A protein and the small-molecule ligand that binds it are described below.
Small molecule (SMILES): CCCCCCCCCCO[C@@H]1O[C@H](CO)[C@@H](O[C@H]2O[C@H](CO)[C@@H](O)[C@H](O)[C@H]2O)[C@H](O)[C@H]1O

Sequence of chain 1.Y:
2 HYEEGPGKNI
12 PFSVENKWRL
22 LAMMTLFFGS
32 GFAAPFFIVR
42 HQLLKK

Sequence of chain 1.Z:
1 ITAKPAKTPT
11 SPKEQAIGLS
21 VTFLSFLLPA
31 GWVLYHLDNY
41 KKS

Sequence of chain 1.Q:
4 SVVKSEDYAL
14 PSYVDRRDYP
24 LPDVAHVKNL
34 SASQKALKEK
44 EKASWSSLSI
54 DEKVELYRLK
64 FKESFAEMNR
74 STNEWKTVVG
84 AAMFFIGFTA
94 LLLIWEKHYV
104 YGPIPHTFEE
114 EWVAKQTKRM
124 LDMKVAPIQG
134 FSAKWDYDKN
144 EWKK

Binding-site contacts:
Ligand atom C43 contacts residue LEU34 of chain 1.Z at 4.2 Å (hydrophobic).
Ligand atom O49 contacts residue LEU28 of chain 1.Z at 3.3 Å (h-bond).
Ligand atom C57 contacts residue TYR35 of chain 1.Z at 3.9 Å (hydrophobic).
Ligand atom C37 contacts residue LEU34 of chain 1.Z at 4.0 Å (hydrophobic).
Ligand atom C43 contacts residue PHE37 of chain 1.Y at 3.7 Å (hydrophobic).
Ligand atom C18 contacts residue LEU27 of chain 1.Z at 4.2 Å (hydrophobic).
Ligand atom O6 contacts residue TYR35 of chain 1.Z at 3.2 Å (h-bond).
Ligand atom O49 contacts residue GLY31 of chain 1.Z at 4.2 Å.
Ligand atom C25 contacts residue TRP98 of chain 1.Q at 3.9 Å (hydrophobic).
Ligand atom C5 contacts residue TYR35 of chain 1.Z at 4.1 Å (hydrophobic).
Ligand atom C4 contacts residue TRP98 of chain 1.Q at 4.0 Å (hydrophobic).
Ligand atom O5 contacts residue TRP98 of chain 1.Q at 3.3 Å.
Ligand atom C11 contacts residue TYR35 of chain 1.Z at 4.2 Å (hydrophobic).
Ligand atom C57 contacts residue TYR102 of chain 1.Q at 3.9 Å (hydrophobic).
Ligand atom C43 contacts residue LEU35 of chain 1.N at 4.1 Å (hydrophobic).
Ligand atom C25 contacts residue LEU27 of chain 1.Z at 4.2 Å (hydrophobic).
Ligand atom C19 contacts residue LEU27 of chain 1.Z at 3.5 Å (hydrophobic).
Ligand atom C31 contacts residue TRP98 of chain 1.Q at 3.6 Å (hydrophobic).
Ligand atom O49 contacts residue TRP32 of chain 1.Z at 3.7 Å.
Ligand atom O55 contacts residue TRP32 of chain 1.Z at 3.7 Å.
Ligand atom C34 contacts residue LEU27 of chain 1.Z at 3.7 Å (hydrophobic).
Ligand atom O16 contacts residue LEU28 of chain 1.Z at 4.0 Å.
Ligand atom C1 contacts residue GLY31 of chain 1.Z at 3.9 Å.
Ligand atom C1 contacts residue TRP32 of chain 1.Z at 3.8 Å (hydrophobic).
Ligand atom C28 contacts residue LEU27 of chain 1.Z at 3.8 Å (hydrophobic).
Ligand atom C40 contacts residue ALA30 of chain 1.Z at 3.8 Å (hydrophobic).
Ligand atom C10 contacts residue TYR35 of chain 1.Z at 3.5 Å (hydrophobic).
Ligand atom C28 contacts residue TRP98 of chain 1.Q at 3.6 Å (hydrophobic).
Ligand atom O61 contacts residue TYR102 of chain 1.Q at 3.9 Å.
Ligand atom O16 contacts residue GLY31 of chain 1.Z at 3.7 Å.
Ligand atom C22 contacts residue TRP98 of chain 1.Q at 3.6 Å (hydrophobic).
Ligand atom O16 contacts residue LEU27 of chain 1.Z at 4.1 Å.
Ligand atom O16 contacts residue TRP98 of chain 1.Q at 4.1 Å.
Ligand atom C18 contacts residue LEU28 of chain 1.Z at 3.6 Å (hydrophobic).
Ligand atom C9 contacts residue TYR35 of chain 1.Z at 4.1 Å (hydrophobic).
Ligand atom O61 contacts residue TRP98 of chain 1.Q at 3.6 Å (h-bond).
Ligand atom C6 contacts residue TRP98 of chain 1.Q at 4.2 Å (hydrophobic).
Ligand atom O1 contacts residue TYR35 of chain 1.Z at 3.1 Å (h-bond).
Ligand atom C57 contacts residue TRP98 of chain 1.Q at 3.4 Å (hydrophobic).
Ligand atom C28 contacts residue GLY31 of chain 1.Z at 4.0 Å.

Sequence of chain 1.N:
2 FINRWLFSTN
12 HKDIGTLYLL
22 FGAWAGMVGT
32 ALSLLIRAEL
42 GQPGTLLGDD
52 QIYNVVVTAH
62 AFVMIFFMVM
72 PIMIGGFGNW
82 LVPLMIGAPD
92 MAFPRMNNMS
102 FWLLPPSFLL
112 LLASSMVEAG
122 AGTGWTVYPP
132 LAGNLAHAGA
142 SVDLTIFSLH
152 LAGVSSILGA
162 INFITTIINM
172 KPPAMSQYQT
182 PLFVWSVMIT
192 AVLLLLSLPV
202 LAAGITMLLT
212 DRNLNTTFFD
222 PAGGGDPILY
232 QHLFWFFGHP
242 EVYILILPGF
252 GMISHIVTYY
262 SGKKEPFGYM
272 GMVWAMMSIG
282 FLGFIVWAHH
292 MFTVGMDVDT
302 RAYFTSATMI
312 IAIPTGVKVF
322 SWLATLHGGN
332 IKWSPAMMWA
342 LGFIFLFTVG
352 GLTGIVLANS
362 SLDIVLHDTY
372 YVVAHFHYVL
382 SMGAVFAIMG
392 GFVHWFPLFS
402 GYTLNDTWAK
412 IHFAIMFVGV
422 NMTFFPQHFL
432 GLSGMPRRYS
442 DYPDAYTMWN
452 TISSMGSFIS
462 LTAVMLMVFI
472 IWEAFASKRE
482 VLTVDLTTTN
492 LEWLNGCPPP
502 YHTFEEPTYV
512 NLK